Sequence of chain 2.A:
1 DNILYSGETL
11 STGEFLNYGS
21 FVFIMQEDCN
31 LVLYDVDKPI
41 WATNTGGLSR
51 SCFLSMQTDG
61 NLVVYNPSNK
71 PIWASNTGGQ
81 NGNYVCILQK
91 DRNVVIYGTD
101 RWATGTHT

This protein binds this small molecule.
Small molecule (SMILES): OC[C@H]1O[C@H](OC[C@H]2O[C@H](O)[C@@H](O)[C@@H](O[C@H]3O[C@H](CO)[C@@H](O)[C@H](O)[C@@H]3O)[C@@H]2O)[C@@H](O)[C@@H](O)[C@@H]1O

Sequence of chain 1.A:
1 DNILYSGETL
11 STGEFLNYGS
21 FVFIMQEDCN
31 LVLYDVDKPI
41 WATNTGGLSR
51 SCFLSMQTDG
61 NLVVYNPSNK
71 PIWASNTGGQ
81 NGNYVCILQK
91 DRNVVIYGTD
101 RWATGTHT

Binding-site contacts:
Ligand atom O4 contacts residue ASP100 of chain 2.A at 4.0 Å.
Ligand atom C4 contacts residue TYR97 of chain 1.A at 3.6 Å (hydrophobic).
Ligand atom C6 contacts residue ALA103 of chain 2.A at 3.6 Å (hydrophobic).
Ligand atom C4 contacts residue VAL95 of chain 1.A at 4.0 Å (hydrophobic).
Ligand atom C6 contacts residue ASP100 of chain 2.A at 3.5 Å.
Ligand atom C1 contacts residue ASN93 of chain 1.A at 3.5 Å.
Ligand atom C6 contacts residue ASN93 of chain 1.A at 4.0 Å.
Ligand atom C5 contacts residue ASN83 of chain 2.A at 3.9 Å.
Ligand atom O2 contacts residue GLN89 of chain 1.A at 3.3 Å (h-bond).
Ligand atom O2 contacts residue ASN93 of chain 1.A at 2.9 Å (h-bond).
Ligand atom C3 contacts residue ASN83 of chain 2.A at 4.1 Å.
Ligand atom O1 contacts residue HIS107 of chain 2.A at 3.5 Å (h-bond).
Ligand atom O5 contacts residue ASN93 of chain 1.A at 2.9 Å (h-bond).
Ligand atom C3 contacts residue GLN89 of chain 1.A at 4.1 Å.
Ligand atom O2 contacts residue ASN83 of chain 2.A at 4.4 Å.
Ligand atom C4 contacts residue ASN83 of chain 2.A at 4.1 Å.
Ligand atom C2 contacts residue ASN93 of chain 1.A at 3.8 Å.
Ligand atom C5 contacts residue ASP100 of chain 2.A at 4.3 Å.
Ligand atom C3 contacts residue HIS107 of chain 2.A at 4.4 Å.
Ligand atom O4 contacts residue TYR97 of chain 1.A at 2.8 Å (h-bond).
Ligand atom O4 contacts residue ASN83 of chain 2.A at 3.2 Å.
Ligand atom C6 contacts residue VAL95 of chain 1.A at 4.0 Å (hydrophobic).
Ligand atom C4 contacts residue GLN89 of chain 1.A at 4.3 Å.
Ligand atom O3 contacts residue ASP91 of chain 1.A at 4.0 Å.
Ligand atom O6 contacts residue ASP100 of chain 2.A at 3.9 Å.
Ligand atom C4 contacts residue ASN93 of chain 1.A at 4.1 Å.
Ligand atom O6 contacts residue ASN93 of chain 1.A at 3.9 Å.
Ligand atom C1 contacts residue HIS107 of chain 2.A at 4.2 Å.
Ligand atom O4 contacts residue VAL95 of chain 1.A at 4.1 Å.
Ligand atom O2 contacts residue ASP91 of chain 1.A at 2.7 Å (salt-bridge).
Ligand atom C3 contacts residue TYR97 of chain 1.A at 4.1 Å (hydrophobic).
Ligand atom C2 contacts residue HIS107 of chain 2.A at 4.2 Å.
Ligand atom O3 contacts residue GLN89 of chain 1.A at 3.1 Å (h-bond).
Ligand atom C5 contacts residue ASN93 of chain 1.A at 3.8 Å.
Ligand atom C2 contacts residue ASP91 of chain 1.A at 3.6 Å.
Ligand atom C2 contacts residue GLN89 of chain 1.A at 4.2 Å.
Ligand atom O3 contacts residue TYR97 of chain 1.A at 3.4 Å (h-bond).
Ligand atom O2 contacts residue HIS107 of chain 2.A at 3.9 Å.
Ligand atom O6 contacts residue ALA103 of chain 2.A at 3.2 Å.
Ligand atom O5 contacts residue HIS107 of chain 2.A at 4.4 Å.